Sequence of chain 1.A:
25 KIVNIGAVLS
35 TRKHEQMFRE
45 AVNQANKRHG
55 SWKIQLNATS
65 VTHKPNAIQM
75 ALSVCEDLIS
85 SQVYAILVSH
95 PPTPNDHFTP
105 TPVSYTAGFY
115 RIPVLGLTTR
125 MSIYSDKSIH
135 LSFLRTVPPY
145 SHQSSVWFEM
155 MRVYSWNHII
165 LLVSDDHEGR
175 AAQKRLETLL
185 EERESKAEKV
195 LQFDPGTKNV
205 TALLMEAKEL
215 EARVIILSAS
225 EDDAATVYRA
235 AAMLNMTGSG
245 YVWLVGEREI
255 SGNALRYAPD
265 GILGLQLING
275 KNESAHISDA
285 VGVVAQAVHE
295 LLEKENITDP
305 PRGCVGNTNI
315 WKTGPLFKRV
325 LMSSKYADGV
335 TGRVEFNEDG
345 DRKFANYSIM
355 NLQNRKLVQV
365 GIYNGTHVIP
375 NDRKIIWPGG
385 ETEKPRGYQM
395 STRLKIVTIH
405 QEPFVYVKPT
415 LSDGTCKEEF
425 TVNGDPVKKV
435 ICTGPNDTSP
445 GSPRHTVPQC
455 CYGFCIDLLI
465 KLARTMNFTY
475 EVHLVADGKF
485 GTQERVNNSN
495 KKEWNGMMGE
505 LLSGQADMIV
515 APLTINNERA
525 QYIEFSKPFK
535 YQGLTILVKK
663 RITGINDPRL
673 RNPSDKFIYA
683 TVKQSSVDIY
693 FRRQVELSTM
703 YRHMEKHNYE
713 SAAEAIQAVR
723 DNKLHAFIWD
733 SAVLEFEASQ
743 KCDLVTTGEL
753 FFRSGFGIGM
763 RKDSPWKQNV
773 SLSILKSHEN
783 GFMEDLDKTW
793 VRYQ

A small-molecule ligand and the protein it binds are described below.
Small molecule (SMILES): CC(=O)N[C@@H]1[C@@H](O)[C@H](O)[C@@H](CO)O[C@H]1O

Binding-site contacts:
Ligand atom N2 contacts residue ASN203 of chain 1.A at 2.9 Å (h-bond).
Ligand atom C1 contacts residue THR205 of chain 1.A at 4.4 Å.
Ligand atom C3 contacts residue THR205 of chain 1.A at 4.2 Å.
Ligand atom C4 contacts residue ASN203 of chain 1.A at 4.2 Å.
Ligand atom O7 contacts residue THR205 of chain 1.A at 2.7 Å (h-bond).
Ligand atom C3 contacts residue ASN203 of chain 1.A at 3.8 Å.
Ligand atom C5 contacts residue ASN203 of chain 1.A at 3.7 Å.
Ligand atom C4 contacts residue THR205 of chain 1.A at 4.5 Å.
Ligand atom C8 contacts residue ALA206 of chain 1.A at 4.2 Å (hydrophobic).
Ligand atom N2 contacts residue THR205 of chain 1.A at 4.1 Å.
Ligand atom C7 contacts residue THR205 of chain 1.A at 3.8 Å.
Ligand atom O7 contacts residue ALA206 of chain 1.A at 3.5 Å (h-bond).
Ligand atom O5 contacts residue ASN203 of chain 1.A at 2.4 Å (h-bond).
Ligand atom C2 contacts residue ASN203 of chain 1.A at 2.5 Å.
Ligand atom O7 contacts residue ASN203 of chain 1.A at 3.7 Å.
Ligand atom O3 contacts residue THR205 of chain 1.A at 4.1 Å.
Ligand atom C7 contacts residue ASN203 of chain 1.A at 3.5 Å.
Ligand atom C2 contacts residue THR205 of chain 1.A at 3.5 Å.
Ligand atom C7 contacts residue ALA206 of chain 1.A at 4.4 Å (hydrophobic).
Ligand atom C1 contacts residue ASN203 of chain 1.A at 1.4 Å.